Sequence of chain 35.C:
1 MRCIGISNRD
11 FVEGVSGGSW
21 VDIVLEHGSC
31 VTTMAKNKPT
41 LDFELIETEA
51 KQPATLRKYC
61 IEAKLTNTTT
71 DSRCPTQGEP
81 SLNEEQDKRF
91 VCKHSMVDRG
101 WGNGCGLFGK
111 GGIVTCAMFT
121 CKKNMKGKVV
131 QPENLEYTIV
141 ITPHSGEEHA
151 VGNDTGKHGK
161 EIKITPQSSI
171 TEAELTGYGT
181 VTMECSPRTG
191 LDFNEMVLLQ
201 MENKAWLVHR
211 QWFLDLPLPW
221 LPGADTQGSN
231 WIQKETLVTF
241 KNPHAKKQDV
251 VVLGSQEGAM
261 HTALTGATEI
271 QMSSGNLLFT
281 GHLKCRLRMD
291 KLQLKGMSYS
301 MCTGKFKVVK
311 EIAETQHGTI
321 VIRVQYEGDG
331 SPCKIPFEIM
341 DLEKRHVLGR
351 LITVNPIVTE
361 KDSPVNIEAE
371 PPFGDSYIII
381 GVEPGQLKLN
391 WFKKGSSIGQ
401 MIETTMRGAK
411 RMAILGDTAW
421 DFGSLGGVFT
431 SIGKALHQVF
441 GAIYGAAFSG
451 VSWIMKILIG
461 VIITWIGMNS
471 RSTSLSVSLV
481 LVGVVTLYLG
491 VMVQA

Binding-site contacts:
Ligand atom C8 contacts residue ARG89 of chain 35.C at 4.1 Å.
Ligand atom O5 contacts residue ASN67 of chain 35.C at 2.5 Å (h-bond).
Ligand atom C3 contacts residue ASN67 of chain 35.C at 3.8 Å.
Ligand atom C7 contacts residue ASN67 of chain 35.C at 3.7 Å.
Ligand atom C8 contacts residue PHE90 of chain 35.C at 3.6 Å (hydrophobic).
Ligand atom C1 contacts residue ASN67 of chain 35.C at 1.4 Å.
Ligand atom O6 contacts residue ASN67 of chain 35.C at 3.7 Å.
Ligand atom O7 contacts residue ASN67 of chain 35.C at 4.1 Å.
Ligand atom C5 contacts residue ASN67 of chain 35.C at 3.8 Å.
Ligand atom C2 contacts residue ASN67 of chain 35.C at 2.4 Å.
Ligand atom N2 contacts residue ASN67 of chain 35.C at 2.8 Å (h-bond).
Ligand atom C4 contacts residue ASN67 of chain 35.C at 4.3 Å.
Ligand atom C8 contacts residue MET118 of chain 35.C at 4.0 Å (hydrophobic).
Ligand atom C7 contacts residue PHE90 of chain 35.C at 4.3 Å (hydrophobic).

The protein below binds the small molecule below.
Small molecule (SMILES): CC(=O)N[C@@H]1[C@@H](O)[C@H](O)[C@@H](CO)O[C@H]1O